Sequence of chain 2.C:
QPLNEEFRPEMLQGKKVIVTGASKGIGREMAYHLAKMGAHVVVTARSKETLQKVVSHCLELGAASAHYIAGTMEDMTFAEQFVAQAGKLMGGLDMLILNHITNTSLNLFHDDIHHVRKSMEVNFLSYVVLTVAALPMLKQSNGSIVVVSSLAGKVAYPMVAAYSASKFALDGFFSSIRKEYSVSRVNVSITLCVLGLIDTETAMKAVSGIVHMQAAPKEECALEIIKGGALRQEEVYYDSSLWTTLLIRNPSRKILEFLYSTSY

Sequence of chain 2.D:
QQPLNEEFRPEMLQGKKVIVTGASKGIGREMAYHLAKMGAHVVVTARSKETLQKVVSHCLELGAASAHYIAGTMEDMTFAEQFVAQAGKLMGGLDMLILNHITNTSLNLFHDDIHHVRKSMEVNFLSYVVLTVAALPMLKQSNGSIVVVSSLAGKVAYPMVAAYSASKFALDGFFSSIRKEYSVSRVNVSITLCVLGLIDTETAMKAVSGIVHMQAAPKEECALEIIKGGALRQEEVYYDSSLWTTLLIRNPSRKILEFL

Binding-site contacts:
Ligand atom O2 contacts residue TYR177 of chain 2.C at 2.8 Å (h-bond).
Ligand atom C26 contacts residue LEU273 of chain 2.D at 3.7 Å (hydrophobic).
Ligand atom C19 contacts residue SER164 of chain 2.C at 3.1 Å.
Ligand atom C20 contacts residue MET227 of chain 2.C at 3.7 Å (hydrophobic).
Ligand atom C22 contacts residue MET227 of chain 2.C at 3.6 Å (hydrophobic).
Ligand atom N2 contacts residue ILE115 of chain 2.C at 3.5 Å.
Ligand atom C23 contacts residue MET227 of chain 2.C at 3.6 Å (hydrophobic).
Ligand atom C20 contacts residue LEU211 of chain 2.C at 3.6 Å (hydrophobic).
Ligand atom N5 contacts residue MET227 of chain 2.C at 3.7 Å.
Ligand atom C24 contacts residue LEU165 of chain 2.C at 3.6 Å (hydrophobic).
Ligand atom O2 contacts residue NDP1 of chain 2.J at 3.2 Å.
Ligand atom C21 contacts residue MET227 of chain 2.C at 3.7 Å (hydrophobic).
Ligand atom C13 contacts residue VAL225 of chain 2.C at 3.5 Å (hydrophobic).
Ligand atom N2 contacts residue THR216 of chain 2.C at 3.5 Å.
Ligand atom C2 contacts residue NDP1 of chain 2.J at 3.5 Å.
Ligand atom N5 contacts residue GLY210 of chain 2.C at 3.5 Å.
Ligand atom N3 contacts residue LEU211 of chain 2.C at 3.7 Å.
Ligand atom C9 contacts residue THR118 of chain 2.C at 3.7 Å.
Ligand atom C18 contacts residue LEU211 of chain 2.C at 3.7 Å (hydrophobic).
Ligand atom N5 contacts residue LEU211 of chain 2.C at 2.8 Å (h-bond).
Ligand atom C5 contacts residue TYR177 of chain 2.C at 3.6 Å (hydrophobic).
Ligand atom C21 contacts residue TYR171 of chain 2.C at 3.4 Å (hydrophobic).
Ligand atom O1 contacts residue ILE115 of chain 2.C at 3.3 Å.
Ligand atom O1 contacts residue THR216 of chain 2.C at 3.7 Å.
Ligand atom C22 contacts residue TYR171 of chain 2.C at 3.1 Å (hydrophobic).
Ligand atom C28 contacts residue THR258 of chain 2.C at 3.2 Å.
Ligand atom O2 contacts residue SER164 of chain 2.C at 2.7 Å (h-bond).
Ligand atom C11 contacts residue ILE115 of chain 2.C at 3.4 Å (hydrophobic).
Ligand atom C6 contacts residue TYR177 of chain 2.C at 3.5 Å (hydrophobic).
Ligand atom C24 contacts residue ASP253 of chain 2.C at 3.3 Å.
Ligand atom C27 contacts residue THR258 of chain 2.C at 3.1 Å.
Ligand atom C1 contacts residue TYR177 of chain 2.C at 3.6 Å (hydrophobic).
Ligand atom C24 contacts residue MET227 of chain 2.C at 3.6 Å (hydrophobic).
Ligand atom C3 contacts residue NDP1 of chain 2.J at 3.7 Å.
Ligand atom C32 contacts residue SER255 of chain 2.C at 3.5 Å.
Ligand atom C32 contacts residue THR258 of chain 2.C at 3.6 Å.
Ligand atom N2 contacts residue NDP1 of chain 2.J at 3.0 Å (h-bond).
Ligand atom C24 contacts residue LEU211 of chain 2.C at 3.6 Å (hydrophobic).
Ligand atom C33 contacts residue SER164 of chain 2.C at 3.6 Å.
Ligand atom C11 contacts residue THR216 of chain 2.C at 3.7 Å.

The small molecule below binds the protein below.
Small molecule (SMILES): CC(C)(C)N1CCN(c2ccc(N3CCN(C(=O)NC4[C@@H]5CC6C[C@H]4CC(C(N)=O)(C6)C5)c4ccccc43)nc2)CC1